Binding-site contacts:
Ligand atom C7 contacts residue PRO214 of chain 1.D at 4.5 Å (hydrophobic).
Ligand atom C8 contacts residue SER212 of chain 1.D at 4.3 Å.
Ligand atom O7 contacts residue ASN158 of chain 1.A at 3.9 Å.
Ligand atom O5 contacts residue TRP215 of chain 1.D at 4.4 Å.
Ligand atom O6 contacts residue THR160 of chain 1.A at 3.5 Å.
Ligand atom C7 contacts residue TRP215 of chain 1.D at 4.0 Å (hydrophobic).
Ligand atom C1 contacts residue TRP215 of chain 1.D at 3.9 Å (hydrophobic).
Ligand atom C7 contacts residue ASN158 of chain 1.A at 3.7 Å.
Ligand atom C1 contacts residue SER212 of chain 1.D at 4.3 Å.
Ligand atom C6 contacts residue THR160 of chain 1.A at 3.6 Å.
Ligand atom O7 contacts residue PRO214 of chain 1.D at 3.4 Å.
Ligand atom O7 contacts residue ARG213 of chain 1.D at 4.3 Å.
Ligand atom O7 contacts residue TRP215 of chain 1.D at 3.0 Å (h-bond).
Ligand atom C3 contacts residue ASN158 of chain 1.A at 3.8 Å.
Ligand atom N2 contacts residue ASN158 of chain 1.A at 2.9 Å (h-bond).
Ligand atom O3 contacts residue TRP215 of chain 1.D at 4.2 Å.
Ligand atom C2 contacts residue TRP215 of chain 1.D at 4.2 Å (hydrophobic).
Ligand atom C5 contacts residue TRP215 of chain 1.D at 4.3 Å (hydrophobic).
Ligand atom O5 contacts residue ASN158 of chain 1.A at 2.3 Å (h-bond).
Ligand atom O5 contacts residue TRP215 of chain 1.D at 4.2 Å.
Ligand atom C2 contacts residue ASN158 of chain 1.A at 2.5 Å.
Ligand atom O6 contacts residue TRP215 of chain 1.D at 3.9 Å.
Ligand atom C4 contacts residue ASN158 of chain 1.A at 4.2 Å.
Ligand atom C6 contacts residue TRP215 of chain 1.D at 4.2 Å (hydrophobic).
Ligand atom C8 contacts residue THR160 of chain 1.A at 4.3 Å.
Ligand atom C8 contacts residue VAL235 of chain 1.A at 3.8 Å (hydrophobic).
Ligand atom C4 contacts residue TRP215 of chain 1.D at 4.0 Å (hydrophobic).
Ligand atom C5 contacts residue ASN158 of chain 1.A at 3.6 Å.
Ligand atom N2 contacts residue SER212 of chain 1.D at 3.9 Å.
Ligand atom C1 contacts residue ASN158 of chain 1.A at 1.4 Å.

Sequence of chain 1.A:
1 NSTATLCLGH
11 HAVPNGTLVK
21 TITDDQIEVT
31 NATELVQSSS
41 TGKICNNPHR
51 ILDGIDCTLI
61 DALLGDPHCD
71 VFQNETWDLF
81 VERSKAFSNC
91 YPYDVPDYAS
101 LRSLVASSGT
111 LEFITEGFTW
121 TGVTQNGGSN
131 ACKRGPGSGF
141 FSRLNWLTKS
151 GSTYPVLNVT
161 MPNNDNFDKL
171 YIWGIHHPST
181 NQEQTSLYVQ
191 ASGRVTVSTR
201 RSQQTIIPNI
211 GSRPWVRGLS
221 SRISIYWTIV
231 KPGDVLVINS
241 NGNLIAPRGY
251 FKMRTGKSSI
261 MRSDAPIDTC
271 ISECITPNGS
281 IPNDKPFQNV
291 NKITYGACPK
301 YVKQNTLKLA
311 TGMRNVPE

The protein below binds the small molecule below.
Small molecule (SMILES): CC(=O)N[C@H]1[C@H](O[C@H]2[C@H](O)[C@@H](NC(C)=O)CO[C@@H]2CO)O[C@H](CO)[C@@H](O[C@@H]2O[C@H]([C@H]3O[C@]34O[C@H](CO)[C@@H](O)[C@H](O)[C@@H]4O)[C@@H](O)[C@H](O[C@H]3O[C@H](CO)[C@@H](O)[C@H](O)[C@@H]3O)[C@@H]2O)[C@@H]1O

Sequence of chain 1.D:
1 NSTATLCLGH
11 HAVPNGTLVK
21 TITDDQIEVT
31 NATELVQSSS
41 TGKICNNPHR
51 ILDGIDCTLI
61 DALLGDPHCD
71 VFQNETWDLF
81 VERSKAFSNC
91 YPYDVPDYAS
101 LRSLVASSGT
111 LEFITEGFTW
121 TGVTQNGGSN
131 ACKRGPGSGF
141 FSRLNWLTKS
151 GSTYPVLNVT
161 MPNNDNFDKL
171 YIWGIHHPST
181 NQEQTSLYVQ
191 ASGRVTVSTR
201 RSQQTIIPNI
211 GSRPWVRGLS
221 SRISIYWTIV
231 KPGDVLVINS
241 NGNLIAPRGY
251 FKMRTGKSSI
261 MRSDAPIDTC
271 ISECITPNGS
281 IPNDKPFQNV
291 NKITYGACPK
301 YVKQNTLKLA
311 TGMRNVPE